Binding-site contacts:
Ligand atom O8 contacts residue HIS67 of chain 1.B at 3.2 Å (h-bond).
Ligand atom C6 contacts residue GLN212 of chain 1.B at 4.5 Å.
Ligand atom C4 contacts residue SER263 of chain 1.C at 4.2 Å.
Ligand atom O contacts residue SER263 of chain 1.C at 4.1 Å.
Ligand atom OXT contacts residue THR93 of chain 1.B at 3.6 Å (h-bond).
Ligand atom O8 contacts residue SER94 of chain 1.B at 4.3 Å.
Ligand atom C contacts residue SER94 of chain 1.B at 3.5 Å.
Ligand atom O contacts residue THR93 of chain 1.B at 4.4 Å.
Ligand atom OXT contacts residue SER263 of chain 1.C at 4.4 Å.
Ligand atom C4 contacts residue SER94 of chain 1.B at 3.2 Å.
Ligand atom C5 contacts residue THR93 of chain 1.B at 4.1 Å.
Ligand atom O7 contacts residue ARG301 of chain 1.B at 4.0 Å.
Ligand atom OXT contacts residue HIS89 of chain 1.B at 4.5 Å.
Ligand atom C4 contacts residue HIS67 of chain 1.B at 4.0 Å.
Ligand atom O8 contacts residue GLY261 of chain 1.C at 4.2 Å.
Ligand atom C contacts residue SER263 of chain 1.C at 4.2 Å.
Ligand atom C contacts residue THR93 of chain 1.B at 4.0 Å.
Ligand atom O7 contacts residue SER94 of chain 1.B at 3.7 Å.
Ligand atom C5 contacts residue SER94 of chain 1.B at 3.2 Å.
Ligand atom C5 contacts residue HIS67 of chain 1.B at 4.3 Å.
Ligand atom C contacts residue SER262 of chain 1.C at 4.1 Å.
Ligand atom C4 contacts residue SER262 of chain 1.C at 4.0 Å.
Ligand atom O contacts residue SER262 of chain 1.C at 3.4 Å (h-bond).
Ligand atom O7 contacts residue HIS141 of chain 1.A at 4.5 Å.
Ligand atom O7 contacts residue GLN212 of chain 1.B at 3.6 Å.
Ligand atom C6 contacts residue SER94 of chain 1.B at 3.7 Å.
Ligand atom C6 contacts residue HIS67 of chain 1.B at 3.9 Å.
Ligand atom OXT contacts residue SER94 of chain 1.B at 2.9 Å (h-bond).

The small molecule below binds the protein below.
Small molecule (SMILES): O=C(O)/C=C/C(=O)O

Sequence of chain 1.C:
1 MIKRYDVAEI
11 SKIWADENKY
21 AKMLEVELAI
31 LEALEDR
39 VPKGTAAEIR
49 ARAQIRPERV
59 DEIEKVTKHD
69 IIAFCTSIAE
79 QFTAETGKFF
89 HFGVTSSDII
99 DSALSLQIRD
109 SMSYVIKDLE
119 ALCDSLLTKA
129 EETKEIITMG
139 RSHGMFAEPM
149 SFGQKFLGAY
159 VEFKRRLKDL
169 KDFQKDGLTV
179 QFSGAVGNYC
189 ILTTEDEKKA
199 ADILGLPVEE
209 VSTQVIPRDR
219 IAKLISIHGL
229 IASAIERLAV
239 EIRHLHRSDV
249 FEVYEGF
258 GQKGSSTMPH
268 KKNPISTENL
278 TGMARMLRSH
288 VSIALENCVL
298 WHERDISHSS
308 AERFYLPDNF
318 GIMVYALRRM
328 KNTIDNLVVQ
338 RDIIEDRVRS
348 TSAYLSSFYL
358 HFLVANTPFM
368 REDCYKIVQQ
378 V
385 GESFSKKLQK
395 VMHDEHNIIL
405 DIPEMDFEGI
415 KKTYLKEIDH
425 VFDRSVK

Sequence of chain 1.B:
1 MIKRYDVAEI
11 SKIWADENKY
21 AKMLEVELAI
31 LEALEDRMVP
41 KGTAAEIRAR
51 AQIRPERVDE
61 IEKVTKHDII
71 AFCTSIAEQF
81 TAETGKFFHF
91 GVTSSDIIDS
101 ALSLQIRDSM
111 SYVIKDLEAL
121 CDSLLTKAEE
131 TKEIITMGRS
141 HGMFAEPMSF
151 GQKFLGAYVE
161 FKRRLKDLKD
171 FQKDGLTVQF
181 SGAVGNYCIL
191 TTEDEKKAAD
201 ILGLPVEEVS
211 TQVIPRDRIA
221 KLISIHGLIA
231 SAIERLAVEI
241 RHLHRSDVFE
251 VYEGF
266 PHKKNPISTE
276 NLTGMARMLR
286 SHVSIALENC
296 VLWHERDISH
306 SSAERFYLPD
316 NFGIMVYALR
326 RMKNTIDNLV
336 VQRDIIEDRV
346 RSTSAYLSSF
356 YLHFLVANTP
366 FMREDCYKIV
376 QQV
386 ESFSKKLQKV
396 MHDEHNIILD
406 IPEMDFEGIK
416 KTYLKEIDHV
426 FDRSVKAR

Sequence of chain 1.A:
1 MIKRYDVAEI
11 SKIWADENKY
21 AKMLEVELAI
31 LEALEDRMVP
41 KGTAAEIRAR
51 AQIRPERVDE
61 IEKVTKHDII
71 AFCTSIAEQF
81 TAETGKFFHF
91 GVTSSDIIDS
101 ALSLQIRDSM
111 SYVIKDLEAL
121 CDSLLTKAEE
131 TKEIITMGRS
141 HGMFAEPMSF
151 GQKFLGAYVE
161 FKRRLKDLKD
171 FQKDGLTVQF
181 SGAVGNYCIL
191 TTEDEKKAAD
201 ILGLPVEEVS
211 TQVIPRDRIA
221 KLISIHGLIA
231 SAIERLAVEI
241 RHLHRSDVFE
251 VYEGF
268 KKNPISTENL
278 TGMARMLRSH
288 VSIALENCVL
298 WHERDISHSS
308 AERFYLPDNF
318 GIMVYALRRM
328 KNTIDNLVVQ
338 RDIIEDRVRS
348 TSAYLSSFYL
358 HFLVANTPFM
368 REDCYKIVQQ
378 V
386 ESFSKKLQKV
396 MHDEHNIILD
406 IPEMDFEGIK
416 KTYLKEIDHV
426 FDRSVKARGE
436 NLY